The protein below binds the small molecule below.
Small molecule (SMILES): CCOc1cncc(N2CCCNCC2)c1

Sequence of chain 1.A:
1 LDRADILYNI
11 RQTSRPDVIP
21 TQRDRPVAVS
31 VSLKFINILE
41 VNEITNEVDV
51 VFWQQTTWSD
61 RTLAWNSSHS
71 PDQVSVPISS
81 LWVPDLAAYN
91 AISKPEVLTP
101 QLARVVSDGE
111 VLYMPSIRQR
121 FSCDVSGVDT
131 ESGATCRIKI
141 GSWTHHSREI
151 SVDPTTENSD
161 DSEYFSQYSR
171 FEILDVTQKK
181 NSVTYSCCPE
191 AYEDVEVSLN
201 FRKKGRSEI

Binding-site contacts:
Ligand atom C2 contacts residue TYR185 of chain 1.E at 3.4 Å (hydrophobic).
Ligand atom C6 contacts residue LEU112 of chain 1.A at 4.0 Å (hydrophobic).
Ligand atom C11 contacts residue TYR192 of chain 1.E at 3.4 Å (hydrophobic).
Ligand atom C5 contacts residue MET114 of chain 1.A at 4.0 Å (hydrophobic).
Ligand atom C12 contacts residue TYR192 of chain 1.E at 4.2 Å (hydrophobic).
Ligand atom N2 contacts residue TRP143 of chain 1.E at 3.2 Å (h-bond).
Ligand atom C9 contacts residue MET114 of chain 1.A at 3.6 Å (hydrophobic).
Ligand atom C12 contacts residue LEU112 of chain 1.A at 3.6 Å (hydrophobic).
Ligand atom N3 contacts residue TRP143 of chain 1.E at 4.0 Å.
Ligand atom N3 contacts residue THR144 of chain 1.E at 3.7 Å.
Ligand atom C10 contacts residue TRP143 of chain 1.E at 3.5 Å (hydrophobic).
Ligand atom C2 contacts residue TRP143 of chain 1.E at 3.8 Å (hydrophobic).
Ligand atom N3 contacts residue MET114 of chain 1.A at 3.9 Å.
Ligand atom C4 contacts residue CYS188 of chain 1.E at 4.1 Å (hydrophobic).
Ligand atom C7 contacts residue LEU112 of chain 1.A at 3.7 Å (hydrophobic).
Ligand atom O1 contacts residue LEU112 of chain 1.A at 3.5 Å.
Ligand atom C4 contacts residue MET114 of chain 1.A at 3.7 Å (hydrophobic).
Ligand atom N1 contacts residue SER142 of chain 1.E at 4.0 Å.
Ligand atom C3 contacts residue TRP143 of chain 1.E at 3.8 Å (hydrophobic).
Ligand atom C1 contacts residue TRP143 of chain 1.E at 3.7 Å (hydrophobic).
Ligand atom C11 contacts residue CYS188 of chain 1.E at 4.0 Å (hydrophobic).
Ligand atom C3 contacts residue TYR192 of chain 1.E at 3.6 Å (hydrophobic).
Ligand atom C11 contacts residue LEU112 of chain 1.A at 3.7 Å (hydrophobic).
Ligand atom C2 contacts residue TYR89 of chain 1.E at 3.4 Å (hydrophobic).
Ligand atom C3 contacts residue TYR185 of chain 1.E at 4.1 Å (hydrophobic).
Ligand atom C4 contacts residue TRP143 of chain 1.E at 4.1 Å (hydrophobic).
Ligand atom C8 contacts residue MET114 of chain 1.A at 4.1 Å (hydrophobic).
Ligand atom C5 contacts residue TRP143 of chain 1.E at 3.4 Å (hydrophobic).
Ligand atom C6 contacts residue THR144 of chain 1.E at 3.8 Å.
Ligand atom C8 contacts residue TRP143 of chain 1.E at 3.7 Å (hydrophobic).
Ligand atom C10 contacts residue MET114 of chain 1.A at 3.7 Å (hydrophobic).
Ligand atom C9 contacts residue TRP143 of chain 1.E at 3.2 Å (hydrophobic).
Ligand atom C1 contacts residue TYR89 of chain 1.E at 3.4 Å (hydrophobic).
Ligand atom C2 contacts residue TYR192 of chain 1.E at 3.7 Å (hydrophobic).
Ligand atom N1 contacts residue TRP143 of chain 1.E at 3.0 Å (h-bond).
Ligand atom C1 contacts residue TRP53 of chain 1.A at 3.7 Å (hydrophobic).
Ligand atom N2 contacts residue MET114 of chain 1.A at 3.5 Å.
Ligand atom O1 contacts residue ARG104 of chain 1.A at 3.6 Å.
Ligand atom C12 contacts residue ARG104 of chain 1.A at 3.7 Å.
Ligand atom N1 contacts residue TYR89 of chain 1.E at 2.7 Å (h-bond).

Sequence of chain 1.E:
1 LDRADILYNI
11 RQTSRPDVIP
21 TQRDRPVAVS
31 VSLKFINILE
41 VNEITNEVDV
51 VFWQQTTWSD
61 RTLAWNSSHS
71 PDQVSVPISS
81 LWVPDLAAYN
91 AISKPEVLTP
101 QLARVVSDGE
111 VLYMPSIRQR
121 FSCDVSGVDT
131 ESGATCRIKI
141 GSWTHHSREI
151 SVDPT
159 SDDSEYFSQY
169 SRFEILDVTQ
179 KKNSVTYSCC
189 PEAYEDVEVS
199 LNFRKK